Binding-site contacts:
Ligand atom S1 contacts residue HIS107 of chain 1.B at 3.9 Å.
Ligand atom N3 contacts residue THR194 of chain 1.B at 2.9 Å (h-bond).
Ligand atom N3 contacts residue THR193 of chain 1.B at 3.9 Å.
Ligand atom N3 contacts residue LEU192 of chain 1.B at 3.9 Å.
Ligand atom N1 contacts residue HIS109 of chain 1.B at 3.5 Å (h-bond).
Ligand atom S1 contacts residue THR193 of chain 1.B at 3.6 Å.
Ligand atom S2 contacts residue GLN105 of chain 1.B at 4.1 Å.
Ligand atom N1 contacts residue GLU113 of chain 1.B at 3.7 Å.
Ligand atom O1 contacts residue SER191 of chain 1.B at 4.2 Å.
Ligand atom N1 contacts residue THR193 of chain 1.B at 2.4 Å (h-bond).
Ligand atom N2 contacts residue THR194 of chain 1.B at 2.9 Å (h-bond).
Ligand atom S1 contacts residue LEU192 of chain 1.B at 4.3 Å.
Ligand atom O1 contacts residue TRP203 of chain 1.B at 3.7 Å.
Ligand atom O1 contacts residue ZN1 of chain 1.O at 4.2 Å.
Ligand atom S2 contacts residue HIS107 of chain 1.B at 3.8 Å.
Ligand atom C2 contacts residue LEU192 of chain 1.B at 4.3 Å (hydrophobic).
Ligand atom S2 contacts residue VAL128 of chain 1.B at 3.9 Å.
Ligand atom C1 contacts residue THR193 of chain 1.B at 4.3 Å.
Ligand atom C1 contacts residue THR194 of chain 1.B at 4.3 Å.
Ligand atom C2 contacts residue THR194 of chain 1.B at 4.2 Å.
Ligand atom O3 contacts residue VAL128 of chain 1.B at 3.7 Å.
Ligand atom S1 contacts residue ZN1 of chain 1.O at 3.1 Å.
Ligand atom S2 contacts residue LEU192 of chain 1.B at 4.0 Å.
Ligand atom O2 contacts residue HIS126 of chain 1.B at 3.6 Å (h-bond).
Ligand atom C3 contacts residue GLN105 of chain 1.B at 3.8 Å.
Ligand atom N1 contacts residue HIS107 of chain 1.B at 3.6 Å (h-bond).
Ligand atom O1 contacts residue THR193 of chain 1.B at 2.9 Å (h-bond).
Ligand atom N1 contacts residue HIS126 of chain 1.B at 3.5 Å (h-bond).
Ligand atom C1 contacts residue HIS107 of chain 1.B at 4.1 Å.
Ligand atom O3 contacts residue GLN105 of chain 1.B at 3.2 Å (h-bond).
Ligand atom C1 contacts residue LEU192 of chain 1.B at 3.8 Å (hydrophobic).
Ligand atom O2 contacts residue VAL128 of chain 1.B at 3.8 Å.
Ligand atom O1 contacts residue LEU192 of chain 1.B at 3.3 Å.
Ligand atom S1 contacts residue HIS126 of chain 1.B at 4.0 Å.
Ligand atom O2 contacts residue HIS107 of chain 1.B at 3.1 Å.
Ligand atom N1 contacts residue ZN1 of chain 1.O at 2.1 Å.
Ligand atom C1 contacts residue ZN1 of chain 1.O at 4.1 Å.
Ligand atom O2 contacts residue VAL138 of chain 1.B at 4.2 Å.
Ligand atom N2 contacts residue LEU192 of chain 1.B at 4.2 Å.
Ligand atom O2 contacts residue ZN1 of chain 1.O at 2.9 Å.

Sequence of chain 1.B:
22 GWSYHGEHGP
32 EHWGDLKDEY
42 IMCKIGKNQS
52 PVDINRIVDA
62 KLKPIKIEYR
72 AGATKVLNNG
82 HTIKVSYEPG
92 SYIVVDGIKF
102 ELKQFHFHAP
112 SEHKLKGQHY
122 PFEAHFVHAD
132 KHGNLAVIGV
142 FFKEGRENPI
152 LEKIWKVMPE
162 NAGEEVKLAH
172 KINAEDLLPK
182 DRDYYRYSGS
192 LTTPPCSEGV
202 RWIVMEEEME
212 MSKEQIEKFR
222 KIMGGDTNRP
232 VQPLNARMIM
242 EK

This small molecule binds to this protein.
Small molecule (SMILES): CC(=O)Nc1nnc(S(N)(=O)=O)s1